Binding-site contacts:
Ligand atom C4 contacts residue GLY78 of chain 26.D at 3.8 Å.
Ligand atom C10 contacts residue TYR72 of chain 26.D at 3.8 Å (hydrophobic).
Ligand atom O1B contacts residue TYR72 of chain 26.D at 4.0 Å.
Ligand atom O3 contacts residue VAL296 of chain 26.D at 4.3 Å.
Ligand atom O4 contacts residue THR291 of chain 26.D at 4.0 Å.
Ligand atom C11 contacts residue ASP85 of chain 26.E at 3.6 Å.
Ligand atom C5 contacts residue TYR72 of chain 26.D at 3.6 Å (hydrophobic).
Ligand atom C6 contacts residue THR94 of chain 26.D at 4.2 Å.
Ligand atom C1 contacts residue TYR72 of chain 26.D at 3.8 Å (hydrophobic).
Ligand atom C6 contacts residue ASN93 of chain 26.D at 3.2 Å.
Ligand atom O4 contacts residue GLY78 of chain 26.D at 3.1 Å (h-bond).
Ligand atom C4 contacts residue ARG77 of chain 26.D at 4.1 Å.
Ligand atom C3 contacts residue HIS298 of chain 26.D at 3.9 Å.
Ligand atom C4 contacts residue HIS298 of chain 26.D at 3.7 Å.
Ligand atom C4 contacts residue VAL296 of chain 26.D at 4.2 Å (hydrophobic).
Ligand atom C11 contacts residue TYR72 of chain 26.D at 4.0 Å (hydrophobic).
Ligand atom O3 contacts residue ARG77 of chain 26.D at 4.3 Å.
Ligand atom C1 contacts residue ARG77 of chain 26.D at 3.4 Å.
Ligand atom C6 contacts residue TYR72 of chain 26.D at 3.8 Å (hydrophobic).
Ligand atom C3 contacts residue VAL296 of chain 26.D at 3.5 Å (hydrophobic).
Ligand atom O4 contacts residue VAL296 of chain 26.D at 4.0 Å.
Ligand atom O4 contacts residue HIS298 of chain 26.D at 2.6 Å (h-bond).
Ligand atom N5 contacts residue TYR72 of chain 26.D at 3.0 Å (h-bond).
Ligand atom O1A contacts residue GLY78 of chain 26.D at 4.1 Å.
Ligand atom O1A contacts residue TYR72 of chain 26.D at 3.3 Å.
Ligand atom C3 contacts residue ARG77 of chain 26.D at 3.4 Å.
Ligand atom O3 contacts residue ASN80 of chain 26.D at 3.8 Å.
Ligand atom O1A contacts residue ARG77 of chain 26.D at 2.8 Å (salt-bridge).
Ligand atom O4 contacts residue TYR72 of chain 26.D at 3.9 Å.
Ligand atom C3 contacts residue GLY78 of chain 26.D at 4.0 Å.
Ligand atom C2 contacts residue ARG77 of chain 26.D at 4.0 Å.
Ligand atom O6 contacts residue ASN93 of chain 26.D at 3.4 Å (h-bond).
Ligand atom O3 contacts residue GLY78 of chain 26.D at 3.8 Å.
Ligand atom C4 contacts residue TYR72 of chain 26.D at 3.4 Å (hydrophobic).
Ligand atom O4 contacts residue ARG77 of chain 26.D at 4.3 Å.
Ligand atom O10 contacts residue THR291 of chain 26.D at 3.8 Å.
Ligand atom O8 contacts residue TYR72 of chain 26.D at 3.7 Å.
Ligand atom O4 contacts residue ILE79 of chain 26.D at 4.2 Å.
Ligand atom O1B contacts residue ARG77 of chain 26.D at 2.8 Å (salt-bridge).
Ligand atom O8 contacts residue ARG77 of chain 26.D at 3.6 Å.

Sequence of chain 26.E:
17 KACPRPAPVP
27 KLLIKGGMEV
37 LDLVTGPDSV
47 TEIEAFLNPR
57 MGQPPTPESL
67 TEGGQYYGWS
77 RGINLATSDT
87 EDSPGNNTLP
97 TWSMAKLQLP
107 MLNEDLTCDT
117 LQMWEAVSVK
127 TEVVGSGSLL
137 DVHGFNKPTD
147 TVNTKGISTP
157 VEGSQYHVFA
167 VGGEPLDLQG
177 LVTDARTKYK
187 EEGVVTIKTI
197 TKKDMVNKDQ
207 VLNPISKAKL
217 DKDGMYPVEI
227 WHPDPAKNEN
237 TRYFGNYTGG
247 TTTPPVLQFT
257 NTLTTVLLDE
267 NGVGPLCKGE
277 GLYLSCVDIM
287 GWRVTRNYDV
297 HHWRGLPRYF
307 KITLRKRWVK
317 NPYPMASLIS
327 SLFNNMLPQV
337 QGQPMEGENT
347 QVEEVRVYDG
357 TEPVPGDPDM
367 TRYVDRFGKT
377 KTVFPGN

Sequence of chain 26.D:
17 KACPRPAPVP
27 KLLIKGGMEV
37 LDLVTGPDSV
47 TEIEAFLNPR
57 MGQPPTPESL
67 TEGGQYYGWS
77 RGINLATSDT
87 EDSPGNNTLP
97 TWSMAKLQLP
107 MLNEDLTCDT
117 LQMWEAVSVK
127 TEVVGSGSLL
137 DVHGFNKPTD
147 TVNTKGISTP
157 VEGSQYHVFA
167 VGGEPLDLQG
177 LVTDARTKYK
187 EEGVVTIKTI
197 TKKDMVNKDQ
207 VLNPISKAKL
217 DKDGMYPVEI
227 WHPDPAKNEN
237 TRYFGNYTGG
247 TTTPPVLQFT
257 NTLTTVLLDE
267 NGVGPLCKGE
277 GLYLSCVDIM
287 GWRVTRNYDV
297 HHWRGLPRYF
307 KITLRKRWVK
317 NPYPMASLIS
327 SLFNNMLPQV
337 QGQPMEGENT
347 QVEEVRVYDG

A small-molecule ligand and the protein it binds are described below.
Small molecule (SMILES): CC(=O)N[C@H]1[C@H]([C@H](O)[C@H](O)CO)O[C@@](O[C@H]2[C@@H](O)[C@@H](CO)O[C@@H](O[C@H]3[C@H](O)[C@@H](O)[C@H](O)O[C@@H]3CO)[C@@H]2O)(C(=O)O)C[C@@H]1O